Binding-site contacts:
Ligand atom C7 contacts residue ASN380 of chain 1.B at 4.0 Å.
Ligand atom C5 contacts residue GLU379 of chain 1.B at 4.0 Å.
Ligand atom C1 contacts residue GLU379 of chain 1.B at 4.4 Å.
Ligand atom O5 contacts residue GLU379 of chain 1.B at 4.1 Å.
Ligand atom C5 contacts residue ASN380 of chain 1.B at 3.7 Å.
Ligand atom C8 contacts residue ASN380 of chain 1.B at 4.2 Å.
Ligand atom C2 contacts residue ASN380 of chain 1.B at 2.5 Å.
Ligand atom C1 contacts residue ASN380 of chain 1.B at 1.4 Å.
Ligand atom C6 contacts residue GLU379 of chain 1.B at 4.4 Å.
Ligand atom C3 contacts residue ASN380 of chain 1.B at 3.8 Å.
Ligand atom C4 contacts residue ASN380 of chain 1.B at 4.2 Å.
Ligand atom O5 contacts residue ASN380 of chain 1.B at 2.4 Å (h-bond).
Ligand atom N2 contacts residue ASN380 of chain 1.B at 2.9 Å (h-bond).

A protein and the small-molecule ligand that binds it are described below.
Small molecule (SMILES): CC(=O)N[C@@H]1[C@@H](O)[C@H](O)[C@@H](CO)O[C@H]1O

Sequence of chain 1.B:
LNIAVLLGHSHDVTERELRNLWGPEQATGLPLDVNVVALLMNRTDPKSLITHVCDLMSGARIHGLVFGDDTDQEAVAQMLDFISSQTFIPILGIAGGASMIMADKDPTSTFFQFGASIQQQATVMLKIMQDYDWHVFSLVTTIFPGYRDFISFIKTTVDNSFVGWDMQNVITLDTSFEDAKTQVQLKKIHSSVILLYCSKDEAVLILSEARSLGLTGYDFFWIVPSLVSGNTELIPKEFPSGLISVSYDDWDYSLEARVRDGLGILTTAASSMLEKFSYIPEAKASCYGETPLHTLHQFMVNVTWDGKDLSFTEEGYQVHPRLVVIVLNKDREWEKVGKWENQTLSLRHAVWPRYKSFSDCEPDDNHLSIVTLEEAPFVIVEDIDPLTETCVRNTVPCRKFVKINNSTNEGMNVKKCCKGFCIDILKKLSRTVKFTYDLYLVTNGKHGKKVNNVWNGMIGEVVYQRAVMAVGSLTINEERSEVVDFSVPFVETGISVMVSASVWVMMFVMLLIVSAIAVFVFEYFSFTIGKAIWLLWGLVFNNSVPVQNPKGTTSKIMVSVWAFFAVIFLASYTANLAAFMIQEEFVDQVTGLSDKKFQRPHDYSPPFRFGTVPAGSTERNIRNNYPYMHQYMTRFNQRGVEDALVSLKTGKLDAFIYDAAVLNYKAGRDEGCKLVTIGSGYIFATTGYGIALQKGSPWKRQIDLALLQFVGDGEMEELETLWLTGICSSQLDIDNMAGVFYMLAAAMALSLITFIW